Binding-site contacts:
Ligand atom C6 contacts residue ASN69 of chain 6.D at 4.4 Å.
Ligand atom C4 contacts residue VAL31 of chain 6.D at 3.8 Å (hydrophobic).
Ligand atom O1 contacts residue SER70 of chain 6.D at 4.2 Å.
Ligand atom C2 contacts residue VAL31 of chain 6.D at 4.0 Å (hydrophobic).
Ligand atom C7 contacts residue ASN69 of chain 6.D at 3.8 Å.
Ligand atom C6 contacts residue NAG1 of chain 6.X at 4.3 Å.
Ligand atom O1 contacts residue ASN69 of chain 6.D at 2.1 Å (h-bond).
Ligand atom O4 contacts residue VAL31 of chain 6.D at 3.3 Å.
Ligand atom O1 contacts residue VAL31 of chain 6.D at 3.4 Å (h-bond).
Ligand atom O1 contacts residue MET33 of chain 6.D at 3.9 Å.
Ligand atom O3 contacts residue VAL31 of chain 6.D at 3.6 Å.
Ligand atom C3 contacts residue NAG1 of chain 6.X at 3.7 Å.
Ligand atom C1 contacts residue ASN69 of chain 6.D at 2.7 Å.
Ligand atom C8 contacts residue ASN69 of chain 6.D at 3.4 Å.
Ligand atom C2 contacts residue ASN69 of chain 6.D at 4.2 Å.
Ligand atom C6 contacts residue MET33 of chain 6.D at 3.5 Å (hydrophobic).
Ligand atom C1 contacts residue VAL31 of chain 6.D at 4.3 Å (hydrophobic).
Ligand atom O5 contacts residue ASN69 of chain 6.D at 2.8 Å (h-bond).
Ligand atom O4 contacts residue NAG1 of chain 6.X at 3.0 Å.
Ligand atom C5 contacts residue MET33 of chain 6.D at 3.7 Å (hydrophobic).
Ligand atom O3 contacts residue NAG1 of chain 6.X at 2.6 Å (h-bond).
Ligand atom O7 contacts residue ASN69 of chain 6.D at 3.8 Å.
Ligand atom C8 contacts residue ARG57 of chain 6.D at 4.2 Å.
Ligand atom O5 contacts residue MET33 of chain 6.D at 4.2 Å.
Ligand atom N2 contacts residue ASN69 of chain 6.D at 4.3 Å.
Ligand atom C5 contacts residue ASN69 of chain 6.D at 3.7 Å.
Ligand atom C5 contacts residue VAL31 of chain 6.D at 4.2 Å (hydrophobic).
Ligand atom N2 contacts residue VAL31 of chain 6.D at 4.0 Å.
Ligand atom C6 contacts residue LEU24 of chain 6.D at 4.5 Å (hydrophobic).
Ligand atom C7 contacts residue SER70 of chain 6.D at 4.4 Å.
Ligand atom C5 contacts residue NAG1 of chain 6.X at 4.4 Å.
Ligand atom C8 contacts residue SER70 of chain 6.D at 3.7 Å.
Ligand atom C4 contacts residue NAG1 of chain 6.X at 3.2 Å.
Ligand atom O6 contacts residue NAG1 of chain 6.X at 3.0 Å.
Ligand atom C3 contacts residue VAL31 of chain 6.D at 3.0 Å (hydrophobic).

A protein and the small-molecule ligand that binds it are described below.
Small molecule (SMILES): CC(=O)N[C@@H]1[C@@H](O)[C@H](O)[C@@H](CO)O[C@H]1O

Sequence of chain 6.D:
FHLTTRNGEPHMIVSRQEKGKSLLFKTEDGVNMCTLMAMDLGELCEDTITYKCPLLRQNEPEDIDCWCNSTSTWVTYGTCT